Sequence of chain 1.A:
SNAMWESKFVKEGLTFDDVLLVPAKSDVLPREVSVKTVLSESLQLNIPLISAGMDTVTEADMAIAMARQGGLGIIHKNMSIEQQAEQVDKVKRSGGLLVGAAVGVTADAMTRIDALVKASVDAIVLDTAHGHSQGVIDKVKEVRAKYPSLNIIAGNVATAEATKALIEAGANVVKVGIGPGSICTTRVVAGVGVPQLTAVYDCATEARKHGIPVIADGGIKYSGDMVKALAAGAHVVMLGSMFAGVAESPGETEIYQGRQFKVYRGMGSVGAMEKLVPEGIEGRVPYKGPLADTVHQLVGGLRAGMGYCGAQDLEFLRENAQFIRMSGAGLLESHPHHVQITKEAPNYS

Binding-site contacts:
Ligand atom C3' contacts residue ASP238 of chain 1.A at 3.4 Å.
Ligand atom C2' contacts residue ASP238 of chain 1.A at 3.8 Å.
Ligand atom C5 contacts residue ILE204 of chain 1.A at 3.8 Å (hydrophobic).
Ligand atom O2P contacts residue GLY202 of chain 1.A at 3.7 Å.
Ligand atom C6 contacts residue GLY289 of chain 1.A at 3.6 Å.
Ligand atom C2 contacts residue P681 of chain 1.J at 3.4 Å.
Ligand atom O1P contacts residue TYR285 of chain 1.A at 2.6 Å (h-bond).
Ligand atom N7 contacts residue GLY287 of chain 1.A at 3.6 Å.
Ligand atom O3' contacts residue MET259 of chain 1.A at 3.8 Å.
Ligand atom O2P contacts residue GLY239 of chain 1.A at 3.8 Å.
Ligand atom N3 contacts residue P681 of chain 1.J at 3.5 Å (h-bond).
Ligand atom C2 contacts residue THR207 of chain 1.A at 3.7 Å.
Ligand atom O3' contacts residue ALA73 of chain 1.A at 3.4 Å.
Ligand atom C2 contacts residue GLU313 of chain 1.A at 3.6 Å.
Ligand atom O5' contacts residue GLY239 of chain 1.A at 3.4 Å.
Ligand atom C4 contacts residue P681 of chain 1.J at 3.7 Å.
Ligand atom O2P contacts residue SER203 of chain 1.A at 3.1 Å (h-bond).
Ligand atom N1 contacts residue GLU313 of chain 1.A at 3.0 Å (salt-bridge).
Ligand atom O3P contacts residue GLY261 of chain 1.A at 3.0 Å (h-bond).
Ligand atom C4' contacts residue ASP238 of chain 1.A at 3.4 Å.
Ligand atom O6 contacts residue GLY289 of chain 1.A at 2.9 Å (h-bond).
Ligand atom O1P contacts residue SER262 of chain 1.A at 3.0 Å (h-bond).
Ligand atom C6 contacts residue MET288 of chain 1.A at 3.7 Å (hydrophobic).
Ligand atom C5 contacts residue MET288 of chain 1.A at 3.6 Å (hydrophobic).
Ligand atom O1P contacts residue SER203 of chain 1.A at 2.7 Å (h-bond).
Ligand atom C2 contacts residue CYS205 of chain 1.A at 3.1 Å (hydrophobic).
Ligand atom O2P contacts residue GLY240 of chain 1.A at 3.0 Å (h-bond).
Ligand atom O3' contacts residue ASP238 of chain 1.A at 2.5 Å (salt-bridge).
Ligand atom O3P contacts residue SER262 of chain 1.A at 3.6 Å (h-bond).
Ligand atom O6 contacts residue GLY287 of chain 1.A at 3.0 Å.
Ligand atom O6 contacts residue GLY314 of chain 1.A at 3.5 Å.
Ligand atom C5' contacts residue TYR285 of chain 1.A at 3.7 Å (hydrophobic).
Ligand atom P contacts residue TYR285 of chain 1.A at 3.8 Å.
Ligand atom P contacts residue SER203 of chain 1.A at 3.6 Å.
Ligand atom O6 contacts residue MET288 of chain 1.A at 3.0 Å (h-bond).
Ligand atom N7 contacts residue MET288 of chain 1.A at 3.0 Å (h-bond).
Ligand atom N3 contacts residue CYS205 of chain 1.A at 3.6 Å.
Ligand atom N1 contacts residue P681 of chain 1.J at 3.7 Å.
Ligand atom O2' contacts residue ASP238 of chain 1.A at 2.6 Å (salt-bridge).
Ligand atom O5' contacts residue GLY202 of chain 1.A at 3.6 Å.

This small molecule binds to this protein.
Small molecule (SMILES): O=c1[nH]cnc2c1ncn2[C@@H]1O[C@H](COP(=O)(O)O)[C@@H](O)[C@H]1O